Binding-site contacts:
Ligand atom O4 contacts residue ASP199 of chain 1.B at 3.1 Å (salt-bridge).
Ligand atom C1 contacts residue ASP173 of chain 1.B at 3.0 Å.
Ligand atom O4 contacts residue GLU197 of chain 1.B at 3.7 Å.
Ligand atom O6 contacts residue BGC1 of chain 1.V at 3.6 Å.
Ligand atom C3 contacts residue GLU197 of chain 1.B at 1.6 Å.
Ligand atom C6 contacts residue TYR147 of chain 1.B at 3.5 Å (hydrophobic).
Ligand atom C7 contacts residue GLU197 of chain 1.B at 3.6 Å.
Ligand atom O6 contacts residue ASN143 of chain 1.B at 3.5 Å (h-bond).
Ligand atom C6 contacts residue BGC1 of chain 1.V at 3.4 Å.
Ligand atom OXT contacts residue BGC1 of chain 1.V at 3.2 Å (h-bond).
Ligand atom O5 contacts residue TYR171 of chain 1.B at 3.7 Å.
Ligand atom C2 contacts residue GLN175 of chain 1.B at 3.8 Å.
Ligand atom C3 contacts residue ASP199 of chain 1.B at 3.3 Å.
Ligand atom C6 contacts residue TRP347 of chain 1.B at 3.9 Å (hydrophobic).
Ligand atom O2 contacts residue ALA174 of chain 1.B at 3.6 Å.
Ligand atom O5 contacts residue TYR147 of chain 1.B at 3.4 Å (h-bond).
Ligand atom O4 contacts residue GLU202 of chain 1.B at 2.6 Å (salt-bridge).
Ligand atom C1 contacts residue BGC1 of chain 1.V at 3.5 Å.
Ligand atom C4 contacts residue ASP199 of chain 1.B at 3.1 Å.
Ligand atom C2 contacts residue GLU197 of chain 1.B at 2.5 Å.
Ligand atom C4 contacts residue GLU202 of chain 1.B at 3.4 Å.
Ligand atom C7 contacts residue BGC1 of chain 1.V at 2.5 Å.
Ligand atom C6 contacts residue ALA145 of chain 1.B at 3.6 Å (hydrophobic).
Ligand atom O5 contacts residue ASP173 of chain 1.B at 3.9 Å.
Ligand atom O2 contacts residue GLN175 of chain 1.B at 3.2 Å (h-bond).
Ligand atom OXT contacts residue ASP173 of chain 1.B at 2.6 Å (salt-bridge).
Ligand atom C5 contacts residue TYR147 of chain 1.B at 3.8 Å (hydrophobic).
Ligand atom C5 contacts residue GLU197 of chain 1.B at 3.0 Å.
Ligand atom O6 contacts residue ALA145 of chain 1.B at 3.7 Å.
Ligand atom OXT contacts residue GLN175 of chain 1.B at 3.4 Å.
Ligand atom C4 contacts residue GLU197 of chain 1.B at 2.4 Å.
Ligand atom O2 contacts residue ASP173 of chain 1.B at 3.5 Å.
Ligand atom OXT contacts residue PHE177 of chain 1.B at 3.8 Å.
Ligand atom O5 contacts residue BGC1 of chain 1.V at 1.3 Å.
Ligand atom O2 contacts residue GLU197 of chain 1.B at 2.6 Å (salt-bridge).
Ligand atom O6 contacts residue TRP347 of chain 1.B at 2.9 Å (h-bond).
Ligand atom C6 contacts residue GLU202 of chain 1.B at 3.5 Å.
Ligand atom C1 contacts residue GLU197 of chain 1.B at 3.1 Å.
Ligand atom O6 contacts residue GLU202 of chain 1.B at 2.9 Å (salt-bridge).
Ligand atom C5 contacts residue BGC1 of chain 1.V at 3.4 Å.

A protein and the small-molecule ligand that binds it are described below.
Small molecule (SMILES): OCC1[C@@H](O)[C@H](O)C(O)[C@@H](O)[C@@H]1O

Sequence of chain 1.B:
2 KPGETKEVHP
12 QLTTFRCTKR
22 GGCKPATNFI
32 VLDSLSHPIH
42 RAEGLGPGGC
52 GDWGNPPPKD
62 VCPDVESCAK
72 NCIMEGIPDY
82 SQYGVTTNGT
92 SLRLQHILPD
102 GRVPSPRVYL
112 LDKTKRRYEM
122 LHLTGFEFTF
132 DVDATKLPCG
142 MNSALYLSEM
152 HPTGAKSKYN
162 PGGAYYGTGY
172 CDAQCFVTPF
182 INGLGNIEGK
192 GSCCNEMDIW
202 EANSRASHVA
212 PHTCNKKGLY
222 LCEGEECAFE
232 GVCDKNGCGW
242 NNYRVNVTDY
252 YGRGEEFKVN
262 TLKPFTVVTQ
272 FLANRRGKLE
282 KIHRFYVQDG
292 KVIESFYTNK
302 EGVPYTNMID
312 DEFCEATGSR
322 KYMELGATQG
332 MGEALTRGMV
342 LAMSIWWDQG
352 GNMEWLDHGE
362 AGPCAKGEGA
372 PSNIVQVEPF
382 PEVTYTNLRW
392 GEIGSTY